This protein binds this small molecule.
Small molecule (SMILES): Oc1cc(Cl)ccc1Oc1ccc(Cl)cc1Cl

Binding-site contacts:
Ligand atom C1 contacts residue ILE203 of chain 1.E at 4.0 Å (hydrophobic).
Ligand atom C10 contacts residue ALA199 of chain 1.E at 3.8 Å (hydrophobic).
Ligand atom C3 contacts residue ILE203 of chain 1.E at 3.7 Å (hydrophobic).
Ligand atom C4 contacts residue ALA200 of chain 1.E at 3.8 Å (hydrophobic).
Ligand atom CL16 contacts residue ALA199 of chain 1.E at 3.6 Å.
Ligand atom CL14 contacts residue PHE206 of chain 1.E at 4.0 Å.
Ligand atom C12 contacts residue LEU103 of chain 1.E at 3.9 Å (hydrophobic).
Ligand atom O17 contacts residue TYR159 of chain 1.E at 2.8 Å (h-bond).
Ligand atom C10 contacts residue PHE97 of chain 1.E at 4.2 Å (hydrophobic).
Ligand atom C1 contacts residue TYR149 of chain 1.E at 4.0 Å (hydrophobic).
Ligand atom O7 contacts residue NAD1 of chain 1.V at 3.2 Å (h-bond).
Ligand atom C2 contacts residue ILE203 of chain 1.E at 3.7 Å (hydrophobic).
Ligand atom CL15 contacts residue PHE97 of chain 1.E at 4.1 Å.
Ligand atom C1 contacts residue NAD1 of chain 1.V at 3.8 Å.
Ligand atom O17 contacts residue LYS166 of chain 1.E at 4.0 Å.
Ligand atom C10 contacts residue GLY96 of chain 1.E at 3.5 Å.
Ligand atom C13 contacts residue ILE203 of chain 1.E at 4.1 Å (hydrophobic).
Ligand atom CL16 contacts residue GLY96 of chain 1.E at 3.5 Å.
Ligand atom CL14 contacts residue TYR149 of chain 1.E at 3.5 Å.
Ligand atom CL15 contacts residue ALA98 of chain 1.E at 3.5 Å.
Ligand atom C9 contacts residue NAD1 of chain 1.V at 4.0 Å.
Ligand atom C6 contacts residue TYR159 of chain 1.E at 3.7 Å (hydrophobic).
Ligand atom C8 contacts residue ALA199 of chain 1.E at 4.0 Å (hydrophobic).
Ligand atom CL16 contacts residue NAD1 of chain 1.V at 3.4 Å.
Ligand atom O7 contacts residue ALA199 of chain 1.E at 4.1 Å.
Ligand atom C4 contacts residue ILE203 of chain 1.E at 4.0 Å (hydrophobic).
Ligand atom C3 contacts residue NAD1 of chain 1.V at 3.2 Å.
Ligand atom C2 contacts residue NAD1 of chain 1.V at 3.5 Å.
Ligand atom C9 contacts residue GLY96 of chain 1.E at 3.9 Å.
Ligand atom C6 contacts residue NAD1 of chain 1.V at 3.4 Å.
Ligand atom O17 contacts residue NAD1 of chain 1.V at 2.4 Å (h-bond).
Ligand atom C5 contacts residue NAD1 of chain 1.V at 3.5 Å.
Ligand atom C3 contacts residue ALA200 of chain 1.E at 4.1 Å (hydrophobic).
Ligand atom C4 contacts residue NAD1 of chain 1.V at 3.6 Å.
Ligand atom CL15 contacts residue LEU103 of chain 1.E at 3.7 Å.
Ligand atom C3 contacts residue PHE206 of chain 1.E at 4.1 Å (hydrophobic).
Ligand atom C8 contacts residue NAD1 of chain 1.V at 3.6 Å.
Ligand atom C1 contacts residue TYR159 of chain 1.E at 3.6 Å (hydrophobic).
Ligand atom C9 contacts residue ALA199 of chain 1.E at 3.5 Å (hydrophobic).
Ligand atom CL14 contacts residue NAD1 of chain 1.V at 3.7 Å.

Sequence of chain 1.E:
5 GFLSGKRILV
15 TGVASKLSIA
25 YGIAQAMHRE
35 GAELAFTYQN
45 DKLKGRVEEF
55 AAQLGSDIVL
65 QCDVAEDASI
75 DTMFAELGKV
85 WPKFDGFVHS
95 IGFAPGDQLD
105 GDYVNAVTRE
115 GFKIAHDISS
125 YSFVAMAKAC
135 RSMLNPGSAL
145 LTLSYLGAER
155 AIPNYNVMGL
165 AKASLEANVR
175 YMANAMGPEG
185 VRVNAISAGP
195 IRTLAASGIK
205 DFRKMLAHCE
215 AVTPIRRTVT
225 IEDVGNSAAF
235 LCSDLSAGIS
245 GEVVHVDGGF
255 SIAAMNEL